Sequence of chain 40.E:
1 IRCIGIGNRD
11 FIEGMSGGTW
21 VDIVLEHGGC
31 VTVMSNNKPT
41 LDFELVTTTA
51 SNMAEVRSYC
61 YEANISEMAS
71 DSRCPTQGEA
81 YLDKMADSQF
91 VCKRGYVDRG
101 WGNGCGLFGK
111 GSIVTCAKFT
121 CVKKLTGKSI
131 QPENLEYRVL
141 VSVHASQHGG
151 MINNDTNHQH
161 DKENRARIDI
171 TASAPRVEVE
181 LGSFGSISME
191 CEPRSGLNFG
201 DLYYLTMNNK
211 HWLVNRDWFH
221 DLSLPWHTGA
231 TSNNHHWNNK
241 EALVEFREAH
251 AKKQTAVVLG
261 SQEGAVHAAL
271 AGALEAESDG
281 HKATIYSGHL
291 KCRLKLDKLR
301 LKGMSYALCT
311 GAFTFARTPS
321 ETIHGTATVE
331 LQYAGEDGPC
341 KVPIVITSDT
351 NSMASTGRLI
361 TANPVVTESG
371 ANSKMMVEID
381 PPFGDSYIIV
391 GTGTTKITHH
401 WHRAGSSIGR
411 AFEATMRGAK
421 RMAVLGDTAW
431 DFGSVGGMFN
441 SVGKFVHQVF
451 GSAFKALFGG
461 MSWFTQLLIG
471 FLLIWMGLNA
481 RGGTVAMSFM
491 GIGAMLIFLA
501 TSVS

The small molecule below binds the protein below.
Small molecule (SMILES): CC(=O)N[C@H]1[C@H](O[C@H]2[C@H](O)[C@@H](NC(C)=O)CO[C@@H]2CO[C@@H]2O[C@@H](C)[C@@H](O)[C@@H](O)[C@@H]2O)O[C@H](CO)[C@@H](O)[C@@H]1O

Binding-site contacts:
Ligand atom C5 contacts residue MET151 of chain 40.E at 3.9 Å (hydrophobic).
Ligand atom C4 contacts residue ASN154 of chain 40.E at 4.2 Å.
Ligand atom C1 contacts residue GLY150 of chain 40.E at 4.0 Å.
Ligand atom C6 contacts residue THR156 of chain 40.E at 3.6 Å.
Ligand atom O5 contacts residue THR156 of chain 40.E at 3.8 Å.
Ligand atom C6 contacts residue THR156 of chain 40.E at 3.9 Å.
Ligand atom O4 contacts residue ASP161 of chain 40.E at 4.0 Å.
Ligand atom O7 contacts residue GLY150 of chain 40.E at 2.9 Å (h-bond).
Ligand atom O5 contacts residue THR156 of chain 40.E at 3.8 Å.
Ligand atom O5 contacts residue ASN157 of chain 40.E at 4.0 Å.
Ligand atom C5 contacts residue THR156 of chain 40.E at 3.9 Å.
Ligand atom O7 contacts residue ASN154 of chain 40.E at 4.2 Å.
Ligand atom C1 contacts residue ASN154 of chain 40.E at 1.4 Å.
Ligand atom C5 contacts residue ASN154 of chain 40.E at 3.6 Å.
Ligand atom C8 contacts residue GLY150 of chain 40.E at 3.7 Å.
Ligand atom C4 contacts residue ASP161 of chain 40.E at 4.0 Å.
Ligand atom O7 contacts residue HIS148 of chain 40.E at 3.6 Å (h-bond).
Ligand atom C5 contacts residue ASP161 of chain 40.E at 4.5 Å.
Ligand atom C6 contacts residue ASP161 of chain 40.E at 3.6 Å.
Ligand atom N2 contacts residue ASN154 of chain 40.E at 2.9 Å (h-bond).
Ligand atom C1 contacts residue MET151 of chain 40.E at 4.2 Å (hydrophobic).
Ligand atom O6 contacts residue THR156 of chain 40.E at 4.4 Å.
Ligand atom C1 contacts residue THR156 of chain 40.E at 4.0 Å.
Ligand atom N2 contacts residue GLY150 of chain 40.E at 3.4 Å (h-bond).
Ligand atom C7 contacts residue ASN154 of chain 40.E at 3.7 Å.
Ligand atom O6 contacts residue MET151 of chain 40.E at 4.3 Å.
Ligand atom O5 contacts residue MET151 of chain 40.E at 3.9 Å.
Ligand atom C2 contacts residue MET151 of chain 40.E at 4.2 Å (hydrophobic).
Ligand atom C8 contacts residue ASN157 of chain 40.E at 3.6 Å.
Ligand atom C6 contacts residue ASN157 of chain 40.E at 3.3 Å.
Ligand atom O5 contacts residue ASN154 of chain 40.E at 2.3 Å (h-bond).
Ligand atom C2 contacts residue GLY150 of chain 40.E at 3.7 Å.
Ligand atom C2 contacts residue ASN154 of chain 40.E at 2.4 Å.
Ligand atom C3 contacts residue MET151 of chain 40.E at 4.0 Å (hydrophobic).
Ligand atom C7 contacts residue GLY150 of chain 40.E at 3.0 Å.
Ligand atom C4 contacts residue MET151 of chain 40.E at 3.9 Å (hydrophobic).
Ligand atom C3 contacts residue ASN154 of chain 40.E at 3.8 Å.
Ligand atom O6 contacts residue HIS148 of chain 40.E at 3.8 Å.
Ligand atom C5 contacts residue THR156 of chain 40.E at 3.8 Å.